A protein and the small-molecule ligand that binds it are described below.
Small molecule (SMILES): CC(=O)N[C@H]1[C@H]([C@H](O)[C@H](O)CO)O[C@@](O)(C(=O)O)C[C@@H]1O

Sequence of chain 38.A:
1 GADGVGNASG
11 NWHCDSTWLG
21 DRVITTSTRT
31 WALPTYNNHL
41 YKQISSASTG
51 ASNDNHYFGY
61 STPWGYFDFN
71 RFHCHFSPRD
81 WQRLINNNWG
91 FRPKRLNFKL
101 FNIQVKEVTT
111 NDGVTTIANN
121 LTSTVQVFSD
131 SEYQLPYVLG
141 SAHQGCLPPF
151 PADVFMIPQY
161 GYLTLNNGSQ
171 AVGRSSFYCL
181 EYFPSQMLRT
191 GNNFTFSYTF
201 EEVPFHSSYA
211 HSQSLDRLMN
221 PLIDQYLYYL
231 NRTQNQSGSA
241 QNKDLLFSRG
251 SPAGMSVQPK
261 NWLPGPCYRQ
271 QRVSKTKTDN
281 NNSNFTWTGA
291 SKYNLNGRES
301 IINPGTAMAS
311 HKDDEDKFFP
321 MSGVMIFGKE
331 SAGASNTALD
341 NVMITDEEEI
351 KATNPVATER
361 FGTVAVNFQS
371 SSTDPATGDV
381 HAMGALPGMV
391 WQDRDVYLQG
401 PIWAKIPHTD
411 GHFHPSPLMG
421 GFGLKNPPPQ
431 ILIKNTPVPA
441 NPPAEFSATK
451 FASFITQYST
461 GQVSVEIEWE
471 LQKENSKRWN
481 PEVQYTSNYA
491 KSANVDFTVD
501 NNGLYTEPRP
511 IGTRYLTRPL

Sequence of chain 20.A:
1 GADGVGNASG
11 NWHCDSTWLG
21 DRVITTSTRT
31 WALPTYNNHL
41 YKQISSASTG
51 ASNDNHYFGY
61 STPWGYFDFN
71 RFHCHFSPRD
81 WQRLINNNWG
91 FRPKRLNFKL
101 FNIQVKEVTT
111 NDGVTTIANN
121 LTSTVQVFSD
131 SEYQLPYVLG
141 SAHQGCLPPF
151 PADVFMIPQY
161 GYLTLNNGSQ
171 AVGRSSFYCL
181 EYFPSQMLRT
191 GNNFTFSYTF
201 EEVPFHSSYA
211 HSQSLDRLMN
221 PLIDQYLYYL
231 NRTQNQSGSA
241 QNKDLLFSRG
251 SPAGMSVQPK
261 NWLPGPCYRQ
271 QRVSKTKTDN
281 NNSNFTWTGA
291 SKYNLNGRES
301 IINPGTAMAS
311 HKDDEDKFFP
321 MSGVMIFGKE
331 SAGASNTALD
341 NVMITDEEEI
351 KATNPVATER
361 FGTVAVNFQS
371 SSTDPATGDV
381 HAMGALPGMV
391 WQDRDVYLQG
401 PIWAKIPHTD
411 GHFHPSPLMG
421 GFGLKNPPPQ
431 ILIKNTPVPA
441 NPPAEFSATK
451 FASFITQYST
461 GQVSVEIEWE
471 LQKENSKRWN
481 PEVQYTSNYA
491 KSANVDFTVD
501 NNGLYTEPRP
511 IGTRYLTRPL

Binding-site contacts:
Ligand atom O2 contacts residue THR286 of chain 38.A at 4.0 Å.
Ligand atom O1B contacts residue ASN284 of chain 38.A at 3.7 Å.
Ligand atom O10 contacts residue SER256 of chain 20.A at 3.5 Å (h-bond).
Ligand atom C1 contacts residue ASN231 of chain 20.A at 3.6 Å.
Ligand atom C1 contacts residue ASN284 of chain 38.A at 3.8 Å.
Ligand atom O1A contacts residue ARG232 of chain 20.A at 3.5 Å.
Ligand atom O1A contacts residue ASN231 of chain 20.A at 2.7 Å (h-bond).
Ligand atom C11 contacts residue GLY254 of chain 20.A at 3.6 Å.
Ligand atom C4 contacts residue ASN231 of chain 20.A at 3.5 Å.
Ligand atom O4 contacts residue TRP287 of chain 38.A at 4.1 Å.
Ligand atom C3 contacts residue TRP287 of chain 38.A at 4.1 Å (hydrophobic).
Ligand atom C3 contacts residue THR286 of chain 38.A at 3.5 Å.
Ligand atom O10 contacts residue SER52 of chain 38.A at 4.4 Å.
Ligand atom C11 contacts residue SER256 of chain 20.A at 4.3 Å.
Ligand atom C2 contacts residue ASN231 of chain 20.A at 4.0 Å.
Ligand atom C11 contacts residue ALA253 of chain 20.A at 3.6 Å (hydrophobic).
Ligand atom C1 contacts residue ARG232 of chain 20.A at 3.6 Å.
Ligand atom C10 contacts residue ASN55 of chain 38.A at 3.8 Å.
Ligand atom O1A contacts residue ASN284 of chain 38.A at 4.5 Å.
Ligand atom C4 contacts residue VAL257 of chain 20.A at 4.4 Å (hydrophobic).
Ligand atom C11 contacts residue ASN55 of chain 38.A at 3.2 Å.
Ligand atom C2 contacts residue ASN284 of chain 38.A at 3.9 Å.
Ligand atom O2 contacts residue ARG232 of chain 20.A at 4.5 Å.
Ligand atom O10 contacts residue ASN55 of chain 38.A at 3.4 Å (h-bond).
Ligand atom C3 contacts residue ASN231 of chain 20.A at 3.9 Å.
Ligand atom C5 contacts residue ASN231 of chain 20.A at 4.5 Å.
Ligand atom O1B contacts residue ASN231 of chain 20.A at 4.3 Å.
Ligand atom O2 contacts residue ASN284 of chain 38.A at 3.0 Å (h-bond).
Ligand atom O4 contacts residue VAL257 of chain 20.A at 3.1 Å.
Ligand atom C10 contacts residue SER256 of chain 20.A at 4.2 Å.
Ligand atom O2 contacts residue ASN231 of chain 20.A at 4.2 Å.
Ligand atom O1A contacts residue THR286 of chain 38.A at 4.2 Å.
Ligand atom O2 contacts residue TRP287 of chain 38.A at 4.5 Å.
Ligand atom C2 contacts residue THR286 of chain 38.A at 4.2 Å.
Ligand atom O1B contacts residue ARG232 of chain 20.A at 2.5 Å (salt-bridge).
Ligand atom O4 contacts residue ASN231 of chain 20.A at 4.2 Å.